Sequence of chain 1.A:
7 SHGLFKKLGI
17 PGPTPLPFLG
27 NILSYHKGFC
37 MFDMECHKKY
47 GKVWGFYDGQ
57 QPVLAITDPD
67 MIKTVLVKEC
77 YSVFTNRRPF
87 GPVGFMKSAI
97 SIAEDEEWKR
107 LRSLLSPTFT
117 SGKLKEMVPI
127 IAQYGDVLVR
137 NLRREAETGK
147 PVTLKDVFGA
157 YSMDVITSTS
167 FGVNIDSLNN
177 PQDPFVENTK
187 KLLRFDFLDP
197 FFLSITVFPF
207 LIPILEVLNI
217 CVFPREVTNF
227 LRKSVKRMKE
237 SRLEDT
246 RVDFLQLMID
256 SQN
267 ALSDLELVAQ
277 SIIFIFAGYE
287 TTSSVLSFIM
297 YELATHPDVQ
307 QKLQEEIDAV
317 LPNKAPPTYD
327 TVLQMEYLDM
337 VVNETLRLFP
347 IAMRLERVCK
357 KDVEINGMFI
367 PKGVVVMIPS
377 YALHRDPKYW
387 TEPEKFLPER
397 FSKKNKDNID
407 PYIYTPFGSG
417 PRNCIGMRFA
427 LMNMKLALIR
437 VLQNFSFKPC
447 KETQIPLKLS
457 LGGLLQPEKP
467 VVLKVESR

This small molecule binds to this protein.
Small molecule (SMILES): CC(C)c1nc(CN(C)C(=O)N[C@H](C(=O)N[C@@H](Cc2ccccc2)C[C@H](O)[C@H](Cc2ccccc2)NC(=O)OCc2cncs2)C(C)C)cs1

Binding-site contacts:
Ligand atom C4 contacts residue HEM1 of chain 1.G at 3.1 Å.
Ligand atom C6 contacts residue ALA283 of chain 1.A at 3.9 Å (hydrophobic).
Ligand atom C4 contacts residue ILE347 of chain 1.A at 3.6 Å (hydrophobic).
Ligand atom C33 contacts residue LEU188 of chain 1.A at 3.5 Å (hydrophobic).
Ligand atom C1 contacts residue HEM1 of chain 1.G at 3.1 Å.
Ligand atom C80 contacts residue PHE35 of chain 1.A at 3.7 Å (hydrophobic).
Ligand atom C31 contacts residue LEU189 of chain 1.A at 3.7 Å (hydrophobic).
Ligand atom C35 contacts residue PHE219 of chain 1.A at 3.6 Å (hydrophobic).
Ligand atom C4 contacts residue THR287 of chain 1.A at 3.9 Å.
Ligand atom C34 contacts residue PHE219 of chain 1.A at 3.7 Å (hydrophobic).
Ligand atom O41 contacts residue ILE98 of chain 1.A at 3.4 Å.
Ligand atom N11 contacts residue SER97 of chain 1.A at 2.8 Å (h-bond).
Ligand atom C68 contacts residue PHE86 of chain 1.A at 3.8 Å (hydrophobic).
Ligand atom C32 contacts residue PHE282 of chain 1.A at 3.5 Å (hydrophobic).
Ligand atom C6 contacts residue PHE282 of chain 1.A at 3.8 Å (hydrophobic).
Ligand atom C51 contacts residue ILE347 of chain 1.A at 3.4 Å (hydrophobic).
Ligand atom C95 contacts residue GLU352 of chain 1.A at 3.6 Å.
Ligand atom O41 contacts residue SER97 of chain 1.A at 3.1 Å (h-bond).
Ligand atom C86 contacts residue PHE193 of chain 1.A at 3.5 Å (hydrophobic).
Ligand atom C34 contacts residue LEU188 of chain 1.A at 3.7 Å (hydrophobic).
Ligand atom C33 contacts residue PHE282 of chain 1.A at 3.4 Å (hydrophobic).
Ligand atom C1 contacts residue ALA283 of chain 1.A at 3.4 Å (hydrophobic).
Ligand atom N5 contacts residue HEM1 of chain 1.G at 2.2 Å.
Ligand atom C50 contacts residue ALA348 of chain 1.A at 3.3 Å (hydrophobic).
Ligand atom C2 contacts residue ALA283 of chain 1.A at 3.6 Å (hydrophobic).
Ligand atom C44 contacts residue ARG83 of chain 1.A at 3.8 Å.
Ligand atom C35 contacts residue ILE279 of chain 1.A at 3.6 Å (hydrophobic).
Ligand atom C95 contacts residue ARG350 of chain 1.A at 3.5 Å.
Ligand atom O7 contacts residue ILE279 of chain 1.A at 3.7 Å.
Ligand atom N11 contacts residue ILE279 of chain 1.A at 3.8 Å.
Ligand atom C26 contacts residue PHE86 of chain 1.A at 3.6 Å (hydrophobic).
Ligand atom C49 contacts residue ARG350 of chain 1.A at 3.3 Å.
Ligand atom C80 contacts residue GLY459 of chain 1.A at 3.2 Å.
Ligand atom C50 contacts residue ILE347 of chain 1.A at 3.8 Å (hydrophobic).
Ligand atom C45 contacts residue HEM1 of chain 1.G at 3.9 Å.
Ligand atom S3 contacts residue THR287 of chain 1.A at 3.6 Å (h-bond).
Ligand atom C32 contacts residue LEU189 of chain 1.A at 3.7 Å (hydrophobic).
Ligand atom C12 contacts residue SER97 of chain 1.A at 3.7 Å.
Ligand atom C28 contacts residue PHE219 of chain 1.A at 3.8 Å (hydrophobic).
Ligand atom O41 contacts residue PHE86 of chain 1.A at 3.6 Å.